The protein below binds the small molecule below.
Small molecule (SMILES): C[C@]12CC[C@@H]3c4ccc(O)cc4CC[C@H]3[C@@H]1CC[C@@H]2O

Sequence of chain 1.C:
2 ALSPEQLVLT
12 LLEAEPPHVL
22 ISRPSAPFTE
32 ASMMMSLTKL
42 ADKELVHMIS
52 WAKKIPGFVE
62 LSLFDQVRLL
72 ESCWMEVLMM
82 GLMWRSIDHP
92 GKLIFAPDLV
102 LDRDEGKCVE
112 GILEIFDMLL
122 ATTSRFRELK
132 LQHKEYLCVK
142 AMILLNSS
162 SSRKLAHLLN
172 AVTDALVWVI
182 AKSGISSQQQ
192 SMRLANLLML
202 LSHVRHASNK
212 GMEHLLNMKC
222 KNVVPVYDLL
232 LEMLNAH

Binding-site contacts:
Ligand atom O17 contacts residue GLY212 of chain 1.C at 4.0 Å.
Ligand atom C16 contacts residue HIS215 of chain 1.C at 3.4 Å.
Ligand atom O17 contacts residue MET35 of chain 1.C at 3.5 Å.
Ligand atom C4 contacts residue PHE96 of chain 1.C at 4.0 Å (hydrophobic).
Ligand atom C6 contacts residue MET80 of chain 1.C at 3.8 Å (hydrophobic).
Ligand atom C5 contacts residue PHE96 of chain 1.C at 3.7 Å (hydrophobic).
Ligand atom C10 contacts residue PHE96 of chain 1.C at 3.8 Å (hydrophobic).
Ligand atom C7 contacts residue LEU120 of chain 1.C at 4.0 Å (hydrophobic).
Ligand atom C1 contacts residue LEU38 of chain 1.C at 3.6 Å (hydrophobic).
Ligand atom O3 contacts residue GLU45 of chain 1.C at 2.7 Å (salt-bridge).
Ligand atom C2 contacts residue ALA42 of chain 1.C at 4.2 Å (hydrophobic).
Ligand atom C16 contacts residue ILE116 of chain 1.C at 4.0 Å (hydrophobic).
Ligand atom O3 contacts residue ARG86 of chain 1.C at 3.4 Å (salt-bridge).
Ligand atom C18 contacts residue MET76 of chain 1.C at 3.5 Å (hydrophobic).
Ligand atom C1 contacts residue ALA42 of chain 1.C at 4.0 Å (hydrophobic).
Ligand atom C15 contacts residue ILE116 of chain 1.C at 3.9 Å (hydrophobic).
Ligand atom C6 contacts residue PHE96 of chain 1.C at 4.0 Å (hydrophobic).
Ligand atom C18 contacts residue GLY212 of chain 1.C at 3.9 Å.
Ligand atom C3 contacts residue GLU45 of chain 1.C at 3.4 Å.
Ligand atom C16 contacts residue GLY212 of chain 1.C at 4.1 Å.
Ligand atom O17 contacts residue LEU216 of chain 1.C at 3.5 Å.
Ligand atom C2 contacts residue PHE96 of chain 1.C at 4.2 Å (hydrophobic).
Ligand atom O3 contacts residue LEU79 of chain 1.C at 3.7 Å.
Ligand atom C16 contacts residue ILE113 of chain 1.C at 3.9 Å (hydrophobic).
Ligand atom C17 contacts residue ILE113 of chain 1.C at 4.0 Å (hydrophobic).
Ligand atom C1 contacts residue PHE96 of chain 1.C at 4.2 Å (hydrophobic).
Ligand atom C4 contacts residue LEU83 of chain 1.C at 4.0 Å (hydrophobic).
Ligand atom C17 contacts residue MET35 of chain 1.C at 4.2 Å (hydrophobic).
Ligand atom C18 contacts residue LEU216 of chain 1.C at 3.9 Å (hydrophobic).
Ligand atom C3 contacts residue LEU79 of chain 1.C at 4.0 Å (hydrophobic).
Ligand atom C9 contacts residue PHE96 of chain 1.C at 4.2 Å (hydrophobic).
Ligand atom C12 contacts residue LEU38 of chain 1.C at 4.0 Å (hydrophobic).
Ligand atom O17 contacts residue HIS215 of chain 1.C at 2.8 Å (h-bond).
Ligand atom C7 contacts residue PHE96 of chain 1.C at 4.0 Å (hydrophobic).
Ligand atom C2 contacts residue GLU45 of chain 1.C at 3.2 Å.
Ligand atom C2 contacts residue LEU41 of chain 1.C at 3.7 Å (hydrophobic).
Ligand atom C6 contacts residue LEU83 of chain 1.C at 3.8 Å (hydrophobic).
Ligand atom C4 contacts residue LEU79 of chain 1.C at 3.9 Å (hydrophobic).
Ligand atom C17 contacts residue HIS215 of chain 1.C at 3.5 Å.
Ligand atom C11 contacts residue LEU38 of chain 1.C at 3.9 Å (hydrophobic).